Sequence of chain 1.A:
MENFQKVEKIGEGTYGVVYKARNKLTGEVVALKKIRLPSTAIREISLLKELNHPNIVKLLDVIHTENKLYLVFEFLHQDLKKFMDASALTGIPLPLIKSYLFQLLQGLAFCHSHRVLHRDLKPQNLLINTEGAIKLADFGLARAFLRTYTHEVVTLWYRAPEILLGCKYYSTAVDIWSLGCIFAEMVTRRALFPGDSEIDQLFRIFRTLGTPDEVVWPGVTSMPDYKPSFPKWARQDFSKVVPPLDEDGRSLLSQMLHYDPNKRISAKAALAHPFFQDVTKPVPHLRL

The small molecule below binds the protein below.
Small molecule (SMILES): O=C(O)Cc1ccc(OC2=CC=NC(=O)C2)cc1

Binding-site contacts:
Ligand atom C10 contacts residue PHE90 of chain 1.A at 4.1 Å (hydrophobic).
Ligand atom C2 contacts residue GLN139 of chain 1.A at 3.3 Å.
Ligand atom C1 contacts residue GLN139 of chain 1.A at 3.8 Å.
Ligand atom C4 contacts residue GLN139 of chain 1.A at 3.3 Å.
Ligand atom C11 contacts residue ILE18 of chain 1.A at 4.0 Å (hydrophobic).
Ligand atom C5 contacts residue LYS41 of chain 1.A at 3.5 Å.
Ligand atom C1 contacts residue THR22 of chain 1.A at 3.4 Å.
Ligand atom C10 contacts residue ALA39 of chain 1.A at 4.0 Å (hydrophobic).
Ligand atom C13 contacts residue GLY21 of chain 1.A at 3.9 Å.
Ligand atom C11 contacts residue ALA39 of chain 1.A at 3.7 Å (hydrophobic).
Ligand atom C1 contacts residue GLY21 of chain 1.A at 3.7 Å.
Ligand atom O2 contacts residue ASP153 of chain 1.A at 4.0 Å.
Ligand atom C5 contacts residue GLN139 of chain 1.A at 3.9 Å.
Ligand atom C11 contacts residue LEU142 of chain 1.A at 3.9 Å (hydrophobic).
Ligand atom C9 contacts residue LEU142 of chain 1.A at 4.0 Å (hydrophobic).
Ligand atom O4 contacts residue PHE90 of chain 1.A at 3.4 Å.
Ligand atom C8 contacts residue ILE18 of chain 1.A at 3.8 Å (hydrophobic).
Ligand atom C12 contacts residue VAL26 of chain 1.A at 3.8 Å (hydrophobic).
Ligand atom O1 contacts residue LYS137 of chain 1.A at 3.2 Å.
Ligand atom O1 contacts residue GLY21 of chain 1.A at 4.1 Å.
Ligand atom O3 contacts residue LYS41 of chain 1.A at 3.7 Å.
Ligand atom O1 contacts residue THR22 of chain 1.A at 2.7 Å (h-bond).
Ligand atom O4 contacts residue GLU89 of chain 1.A at 4.0 Å.
Ligand atom O4 contacts residue LEU91 of chain 1.A at 3.0 Å (h-bond).
Ligand atom O4 contacts residue LEU142 of chain 1.A at 3.9 Å.
Ligand atom N1 contacts residue LEU91 of chain 1.A at 2.8 Å (h-bond).
Ligand atom N1 contacts residue LEU142 of chain 1.A at 3.8 Å.
Ligand atom O4 contacts residue ALA39 of chain 1.A at 3.7 Å.
Ligand atom O3 contacts residue VAL26 of chain 1.A at 3.5 Å.
Ligand atom C1 contacts residue LYS137 of chain 1.A at 4.1 Å.
Ligand atom C10 contacts residue LEU91 of chain 1.A at 3.6 Å (hydrophobic).
Ligand atom C8 contacts residue LEU142 of chain 1.A at 4.1 Å (hydrophobic).
Ligand atom C10 contacts residue LEU142 of chain 1.A at 3.6 Å (hydrophobic).
Ligand atom O2 contacts residue GLY21 of chain 1.A at 3.3 Å.
Ligand atom C13 contacts residue GLU20 of chain 1.A at 3.9 Å.
Ligand atom O1 contacts residue GLN139 of chain 1.A at 3.3 Å (h-bond).
Ligand atom C3 contacts residue GLN139 of chain 1.A at 4.0 Å.
Ligand atom C9 contacts residue LEU91 of chain 1.A at 3.7 Å (hydrophobic).
Ligand atom C6 contacts residue LYS41 of chain 1.A at 3.8 Å.
Ligand atom O2 contacts residue THR22 of chain 1.A at 2.9 Å (h-bond).